Sequence of chain 1.B:
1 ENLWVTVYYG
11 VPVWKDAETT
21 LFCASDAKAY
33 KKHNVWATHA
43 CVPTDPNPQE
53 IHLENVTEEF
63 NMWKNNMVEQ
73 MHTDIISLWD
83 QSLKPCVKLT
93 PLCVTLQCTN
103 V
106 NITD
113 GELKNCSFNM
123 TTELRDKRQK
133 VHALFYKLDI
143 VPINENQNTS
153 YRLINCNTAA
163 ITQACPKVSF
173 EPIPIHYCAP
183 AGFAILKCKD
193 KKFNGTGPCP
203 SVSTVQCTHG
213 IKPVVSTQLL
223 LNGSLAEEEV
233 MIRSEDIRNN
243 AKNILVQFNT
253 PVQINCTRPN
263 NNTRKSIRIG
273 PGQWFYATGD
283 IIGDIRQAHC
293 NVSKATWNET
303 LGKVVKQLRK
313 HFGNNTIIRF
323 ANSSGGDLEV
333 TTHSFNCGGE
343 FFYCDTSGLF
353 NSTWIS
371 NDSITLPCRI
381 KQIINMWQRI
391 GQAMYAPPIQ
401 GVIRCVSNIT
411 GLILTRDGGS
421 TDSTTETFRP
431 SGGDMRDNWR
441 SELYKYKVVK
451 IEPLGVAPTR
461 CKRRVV

Binding-site contacts:
Ligand atom C8 contacts residue VAL294 of chain 1.B at 4.2 Å (hydrophobic).
Ligand atom O5 contacts residue ASN257 of chain 1.B at 2.4 Å (h-bond).
Ligand atom C6 contacts residue GLN255 of chain 1.B at 4.4 Å.
Ligand atom C7 contacts residue ASN257 of chain 1.B at 3.8 Å.
Ligand atom C5 contacts residue ASN257 of chain 1.B at 3.7 Å.
Ligand atom O6 contacts residue ARG404 of chain 1.B at 4.0 Å.
Ligand atom O5 contacts residue VAL406 of chain 1.B at 4.2 Å.
Ligand atom C2 contacts residue ASN257 of chain 1.B at 2.4 Å.
Ligand atom C5 contacts residue GLN255 of chain 1.B at 3.4 Å.
Ligand atom C8 contacts residue SER373 of chain 1.B at 4.1 Å.
Ligand atom N2 contacts residue ASN257 of chain 1.B at 2.9 Å (h-bond).
Ligand atom O3 contacts residue GLN255 of chain 1.B at 4.0 Å.
Ligand atom C1 contacts residue GLN255 of chain 1.B at 3.6 Å.
Ligand atom O5 contacts residue GLN255 of chain 1.B at 3.8 Å.
Ligand atom C1 contacts residue ASN257 of chain 1.B at 1.4 Å.
Ligand atom C2 contacts residue GLN255 of chain 1.B at 3.7 Å.
Ligand atom O7 contacts residue ASN257 of chain 1.B at 4.3 Å.
Ligand atom C4 contacts residue GLN255 of chain 1.B at 4.1 Å.
Ligand atom C1 contacts residue VAL406 of chain 1.B at 4.5 Å (hydrophobic).
Ligand atom O7 contacts residue SER373 of chain 1.B at 4.5 Å.
Ligand atom C4 contacts residue ASN257 of chain 1.B at 4.2 Å.
Ligand atom C8 contacts residue SER295 of chain 1.B at 3.8 Å.
Ligand atom C3 contacts residue GLN255 of chain 1.B at 3.2 Å.
Ligand atom N2 contacts residue GLN255 of chain 1.B at 3.5 Å (h-bond).
Ligand atom C3 contacts residue ASN257 of chain 1.B at 3.8 Å.
Ligand atom O4 contacts residue GLN255 of chain 1.B at 4.3 Å.
Ligand atom O5 contacts residue ARG404 of chain 1.B at 3.8 Å.

This protein binds this small molecule.
Small molecule (SMILES): CC(=O)N[C@H]1[C@H](O[C@H]2[C@H](O)[C@@H](NC(C)=O)CO[C@@H]2CO)O[C@H](CO)[C@@H](O)[C@@H]1O